Binding-site contacts:
Ligand atom N2 contacts residue ASN650 of chain 1.B at 3.0 Å (h-bond).
Ligand atom C5 contacts residue ASN650 of chain 1.B at 3.7 Å.
Ligand atom O7 contacts residue ASN650 of chain 1.B at 3.5 Å (h-bond).
Ligand atom C7 contacts residue ASN650 of chain 1.B at 3.4 Å.
Ligand atom C2 contacts residue ASN650 of chain 1.B at 2.5 Å.
Ligand atom C3 contacts residue ASN650 of chain 1.B at 3.9 Å.
Ligand atom C8 contacts residue GLN649 of chain 1.B at 4.5 Å.
Ligand atom C1 contacts residue ASN650 of chain 1.B at 1.5 Å.
Ligand atom O5 contacts residue ASN650 of chain 1.B at 2.4 Å (h-bond).
Ligand atom C4 contacts residue ASN650 of chain 1.B at 4.3 Å.

The small molecule below binds the protein below.
Small molecule (SMILES): CC(=O)N[C@@H]1[C@@H](O)[C@H](O)[C@@H](CO)O[C@H]1O

Sequence of chain 1.B:
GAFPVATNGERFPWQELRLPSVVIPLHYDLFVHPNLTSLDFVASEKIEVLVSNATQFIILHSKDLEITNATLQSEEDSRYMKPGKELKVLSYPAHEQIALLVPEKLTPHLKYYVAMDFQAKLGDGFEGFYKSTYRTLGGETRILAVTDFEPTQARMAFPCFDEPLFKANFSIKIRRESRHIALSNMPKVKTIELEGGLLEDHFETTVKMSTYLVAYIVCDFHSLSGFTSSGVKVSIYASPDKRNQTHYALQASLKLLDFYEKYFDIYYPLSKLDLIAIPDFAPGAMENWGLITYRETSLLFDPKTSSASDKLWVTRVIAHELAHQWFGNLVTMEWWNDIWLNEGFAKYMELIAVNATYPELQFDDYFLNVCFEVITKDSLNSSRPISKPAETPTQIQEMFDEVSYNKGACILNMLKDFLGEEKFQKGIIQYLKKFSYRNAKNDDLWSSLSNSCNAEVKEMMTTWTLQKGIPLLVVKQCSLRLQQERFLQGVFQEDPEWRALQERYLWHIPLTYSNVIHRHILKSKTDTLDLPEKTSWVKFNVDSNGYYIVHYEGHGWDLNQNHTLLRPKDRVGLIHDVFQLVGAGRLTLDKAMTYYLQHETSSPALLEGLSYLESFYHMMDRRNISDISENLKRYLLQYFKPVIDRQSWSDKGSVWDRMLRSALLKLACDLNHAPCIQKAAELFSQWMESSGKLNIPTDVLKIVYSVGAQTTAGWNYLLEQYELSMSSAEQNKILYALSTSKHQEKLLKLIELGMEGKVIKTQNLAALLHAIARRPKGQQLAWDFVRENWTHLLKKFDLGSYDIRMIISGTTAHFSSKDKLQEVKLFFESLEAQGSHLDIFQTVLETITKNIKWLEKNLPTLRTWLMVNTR